Sequence of chain 1.A:
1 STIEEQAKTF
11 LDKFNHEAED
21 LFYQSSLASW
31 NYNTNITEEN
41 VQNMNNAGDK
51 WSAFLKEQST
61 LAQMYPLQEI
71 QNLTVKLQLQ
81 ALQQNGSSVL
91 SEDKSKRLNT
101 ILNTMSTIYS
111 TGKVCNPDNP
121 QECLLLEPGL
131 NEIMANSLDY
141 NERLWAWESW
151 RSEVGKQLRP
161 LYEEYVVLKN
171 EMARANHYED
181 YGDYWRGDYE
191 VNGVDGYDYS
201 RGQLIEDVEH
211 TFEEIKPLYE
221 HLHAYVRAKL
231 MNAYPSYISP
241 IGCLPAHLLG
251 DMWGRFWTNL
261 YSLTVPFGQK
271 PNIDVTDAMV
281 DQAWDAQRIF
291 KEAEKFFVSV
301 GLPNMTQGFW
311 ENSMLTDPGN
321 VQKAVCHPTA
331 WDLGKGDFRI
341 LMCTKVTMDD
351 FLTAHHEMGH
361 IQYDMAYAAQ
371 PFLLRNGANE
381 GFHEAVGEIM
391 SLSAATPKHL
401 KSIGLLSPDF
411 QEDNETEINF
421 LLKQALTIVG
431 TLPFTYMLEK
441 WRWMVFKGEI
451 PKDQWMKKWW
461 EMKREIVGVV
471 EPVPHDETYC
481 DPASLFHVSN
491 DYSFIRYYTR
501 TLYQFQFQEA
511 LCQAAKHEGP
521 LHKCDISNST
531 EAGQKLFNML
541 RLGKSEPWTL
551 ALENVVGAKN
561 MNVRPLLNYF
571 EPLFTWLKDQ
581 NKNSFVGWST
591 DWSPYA

This protein binds this small molecule.
Small molecule (SMILES): CC(=O)N[C@H]1[C@H](O[C@H]2[C@H](O)[C@@H](NC(C)=O)CO[C@@H]2CO)O[C@H](CO)[C@@H](O[C@@H]2O[C@H](CO)[C@@H](O)[C@H](O)[C@@H]2O)[C@@H]1O

Binding-site contacts:
Ligand atom O6 contacts residue ILE403 of chain 1.A at 4.3 Å.
Ligand atom C7 contacts residue SER402 of chain 1.A at 4.3 Å.
Ligand atom C2 contacts residue ASN528 of chain 1.A at 2.5 Å.
Ligand atom C4 contacts residue ASN528 of chain 1.A at 4.3 Å.
Ligand atom C2 contacts residue SER402 of chain 1.A at 4.2 Å.
Ligand atom C6 contacts residue SER402 of chain 1.A at 3.3 Å.
Ligand atom C5 contacts residue ASN528 of chain 1.A at 3.6 Å.
Ligand atom N2 contacts residue ASN528 of chain 1.A at 2.9 Å (h-bond).
Ligand atom C7 contacts residue ASN528 of chain 1.A at 3.7 Å.
Ligand atom C8 contacts residue SER402 of chain 1.A at 3.6 Å.
Ligand atom O5 contacts residue ASN528 of chain 1.A at 2.4 Å (h-bond).
Ligand atom C3 contacts residue ASN528 of chain 1.A at 3.8 Å.
Ligand atom N2 contacts residue SER402 of chain 1.A at 3.4 Å (h-bond).
Ligand atom O6 contacts residue SER402 of chain 1.A at 3.5 Å (h-bond).
Ligand atom C1 contacts residue ASN528 of chain 1.A at 1.4 Å.
Ligand atom C1 contacts residue SER402 of chain 1.A at 4.2 Å.
Ligand atom C8 contacts residue ASN528 of chain 1.A at 3.5 Å.
Ligand atom C3 contacts residue SER402 of chain 1.A at 4.4 Å.